Sequence of chain 1.B:
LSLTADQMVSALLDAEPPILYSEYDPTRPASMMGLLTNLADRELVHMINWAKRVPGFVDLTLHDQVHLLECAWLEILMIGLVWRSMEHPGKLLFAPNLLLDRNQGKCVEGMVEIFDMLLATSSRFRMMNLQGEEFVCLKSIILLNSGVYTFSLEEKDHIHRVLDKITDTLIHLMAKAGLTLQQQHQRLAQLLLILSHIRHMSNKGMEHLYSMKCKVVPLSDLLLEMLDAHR

Binding-site contacts:
Ligand atom C15 contacts residue PHE107 of chain 1.B at 3.8 Å (hydrophobic).
Ligand atom C17 contacts residue ILE127 of chain 1.B at 3.8 Å (hydrophobic).
Ligand atom C02 contacts residue LEU90 of chain 1.B at 4.2 Å (hydrophobic).
Ligand atom O11 contacts residue LEU239 of chain 1.B at 4.1 Å.
Ligand atom C23 contacts residue ALA53 of chain 1.B at 4.2 Å (hydrophobic).
Ligand atom C12 contacts residue LEU228 of chain 1.B at 4.0 Å (hydrophobic).
Ligand atom C02 contacts residue GLU56 of chain 1.B at 3.2 Å.
Ligand atom C20 contacts residue HIS227 of chain 1.B at 3.1 Å.
Ligand atom C08 contacts residue LEU87 of chain 1.B at 3.9 Å (hydrophobic).
Ligand atom O01 contacts residue GLU56 of chain 1.B at 2.6 Å (salt-bridge).
Ligand atom O11 contacts residue LEU228 of chain 1.B at 3.8 Å.
Ligand atom C06 contacts residue LEU87 of chain 1.B at 4.1 Å (hydrophobic).
Ligand atom C03 contacts residue LEU94 of chain 1.B at 4.0 Å (hydrophobic).
Ligand atom C09 contacts residue LEU228 of chain 1.B at 3.8 Å (hydrophobic).
Ligand atom C09 contacts residue ALA53 of chain 1.B at 3.7 Å (hydrophobic).
Ligand atom C12 contacts residue THR50 of chain 1.B at 3.8 Å.
Ligand atom C16 contacts residue PHE128 of chain 1.B at 4.1 Å (hydrophobic).
Ligand atom C16 contacts residue LEU131 of chain 1.B at 3.7 Å (hydrophobic).
Ligand atom C02 contacts residue ARG97 of chain 1.B at 4.2 Å.
Ligand atom C23 contacts residue GLU56 of chain 1.B at 3.3 Å.
Ligand atom C08 contacts residue ALA53 of chain 1.B at 3.8 Å (hydrophobic).
Ligand atom C20 contacts residue MET46 of chain 1.B at 3.9 Å (hydrophobic).
Ligand atom C22 contacts residue LEU49 of chain 1.B at 4.0 Å (hydrophobic).
Ligand atom C22 contacts residue ALA53 of chain 1.B at 3.9 Å (hydrophobic).
Ligand atom C09 contacts residue TRP86 of chain 1.B at 4.1 Å (hydrophobic).
Ligand atom C10 contacts residue LEU228 of chain 1.B at 3.8 Å (hydrophobic).
Ligand atom C23 contacts residue LEU52 of chain 1.B at 4.1 Å (hydrophobic).
Ligand atom C16 contacts residue PHE107 of chain 1.B at 3.8 Å (hydrophobic).
Ligand atom O01 contacts residue LEU90 of chain 1.B at 3.9 Å.
Ligand atom O01 contacts residue ARG97 of chain 1.B at 3.0 Å (salt-bridge).
Ligand atom C20 contacts residue LEU228 of chain 1.B at 3.7 Å (hydrophobic).
Ligand atom O11 contacts residue THR50 of chain 1.B at 3.0 Å (h-bond).
Ligand atom C04 contacts residue LEU90 of chain 1.B at 4.1 Å (hydrophobic).
Ligand atom C12 contacts residue LEU49 of chain 1.B at 4.0 Å (hydrophobic).
Ligand atom C13 contacts residue LEU49 of chain 1.B at 3.7 Å (hydrophobic).
Ligand atom C12 contacts residue MET46 of chain 1.B at 3.8 Å (hydrophobic).
Ligand atom C17 contacts residue LEU131 of chain 1.B at 4.2 Å (hydrophobic).
Ligand atom O11 contacts residue LEU243 of chain 1.B at 3.7 Å.
Ligand atom C03 contacts residue LEU90 of chain 1.B at 3.5 Å (hydrophobic).
Ligand atom C10 contacts residue THR50 of chain 1.B at 3.8 Å.

A small-molecule ligand and the protein it binds are described below.
Small molecule (SMILES): CS[C@H]1CCCC(=C(c2ccc(O)cc2)c2ccc(O)cc2)C1